Sequence of chain 1.B:
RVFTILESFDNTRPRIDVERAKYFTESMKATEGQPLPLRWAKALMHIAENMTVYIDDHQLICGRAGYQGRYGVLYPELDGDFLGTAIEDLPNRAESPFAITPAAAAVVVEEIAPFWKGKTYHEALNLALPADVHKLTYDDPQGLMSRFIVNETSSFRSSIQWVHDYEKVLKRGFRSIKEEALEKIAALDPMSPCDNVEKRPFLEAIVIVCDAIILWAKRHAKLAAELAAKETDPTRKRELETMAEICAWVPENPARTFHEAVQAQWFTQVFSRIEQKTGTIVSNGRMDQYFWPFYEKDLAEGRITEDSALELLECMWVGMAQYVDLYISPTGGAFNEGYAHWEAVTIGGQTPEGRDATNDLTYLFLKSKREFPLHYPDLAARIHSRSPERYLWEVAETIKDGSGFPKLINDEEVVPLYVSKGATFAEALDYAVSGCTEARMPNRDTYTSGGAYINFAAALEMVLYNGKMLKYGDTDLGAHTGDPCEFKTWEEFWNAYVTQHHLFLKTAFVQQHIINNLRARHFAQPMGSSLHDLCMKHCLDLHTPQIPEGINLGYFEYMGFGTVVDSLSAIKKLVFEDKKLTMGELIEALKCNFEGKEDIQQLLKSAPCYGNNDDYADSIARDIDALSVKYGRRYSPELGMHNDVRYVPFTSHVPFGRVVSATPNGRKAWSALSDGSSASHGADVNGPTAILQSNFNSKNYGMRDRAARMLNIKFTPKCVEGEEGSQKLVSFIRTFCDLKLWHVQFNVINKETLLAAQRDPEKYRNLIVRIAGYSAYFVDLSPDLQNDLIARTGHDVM

Binding-site contacts:
Ligand atom O4 contacts residue ARG656 of chain 1.B at 4.4 Å.
Ligand atom O6 contacts residue ARG656 of chain 1.B at 4.1 Å.
Ligand atom O4 contacts residue ARG167 of chain 1.B at 3.1 Å (salt-bridge).
Ligand atom O5 contacts residue ILE170 of chain 1.B at 3.7 Å.
Ligand atom S3 contacts residue GLN171 of chain 1.B at 4.2 Å.
Ligand atom O4 contacts residue GLN171 of chain 1.B at 3.2 Å (h-bond).
Ligand atom S3 contacts residue ARG656 of chain 1.B at 3.1 Å (salt-bridge).
Ligand atom O5 contacts residue GLN171 of chain 1.B at 3.2 Å (h-bond).
Ligand atom S3 contacts residue ILE170 of chain 1.B at 3.7 Å.
Ligand atom C1 contacts residue GLN171 of chain 1.B at 4.2 Å.
Ligand atom C2 contacts residue GLU448 of chain 1.B at 3.9 Å.
Ligand atom O4 contacts residue THR290 of chain 1.B at 4.4 Å.
Ligand atom S3 contacts residue ARG167 of chain 1.B at 3.9 Å.
Ligand atom O7 contacts residue ILE170 of chain 1.B at 3.4 Å.
Ligand atom C1 contacts residue THR290 of chain 1.B at 3.4 Å.
Ligand atom O4 contacts residue PHE660 of chain 1.B at 4.3 Å.
Ligand atom O6 contacts residue GLU448 of chain 1.B at 2.7 Å (salt-bridge).
Ligand atom C1 contacts residue CYS446 of chain 1.B at 3.9 Å (hydrophobic).
Ligand atom O6 contacts residue GLN171 of chain 1.B at 3.5 Å.
Ligand atom O4 contacts residue ILE170 of chain 1.B at 3.3 Å.
Ligand atom C2 contacts residue TYR463 of chain 1.B at 4.2 Å (hydrophobic).
Ligand atom O5 contacts residue GLU448 of chain 1.B at 4.0 Å.
Ligand atom S3 contacts residue PHE660 of chain 1.B at 4.3 Å.
Ligand atom O6 contacts residue THR447 of chain 1.B at 4.5 Å.
Ligand atom C1 contacts residue PHE660 of chain 1.B at 3.5 Å (hydrophobic).
Ligand atom O6 contacts residue SER444 of chain 1.B at 4.0 Å.
Ligand atom O6 contacts residue CYS446 of chain 1.B at 3.0 Å (h-bond).
Ligand atom O6 contacts residue GLY445 of chain 1.B at 3.6 Å.
Ligand atom C1 contacts residue GLU448 of chain 1.B at 3.9 Å.
Ligand atom O7 contacts residue PHE660 of chain 1.B at 4.2 Å.
Ligand atom O5 contacts residue ARG656 of chain 1.B at 2.3 Å (salt-bridge).
Ligand atom C1 contacts residue ARG656 of chain 1.B at 4.3 Å.
Ligand atom C2 contacts residue ARG656 of chain 1.B at 3.2 Å.
Ligand atom O6 contacts residue THR290 of chain 1.B at 3.9 Å.
Ligand atom O7 contacts residue ARG656 of chain 1.B at 3.2 Å (salt-bridge).
Ligand atom C2 contacts residue PHE660 of chain 1.B at 3.4 Å (hydrophobic).
Ligand atom O7 contacts residue ARG167 of chain 1.B at 3.2 Å (salt-bridge).
Ligand atom O5 contacts residue TYR565 of chain 1.B at 3.6 Å.

A small-molecule ligand and the protein it binds are described below.
Small molecule (SMILES): O=S(=O)(O)CCO